Sequence of chain 1.B:
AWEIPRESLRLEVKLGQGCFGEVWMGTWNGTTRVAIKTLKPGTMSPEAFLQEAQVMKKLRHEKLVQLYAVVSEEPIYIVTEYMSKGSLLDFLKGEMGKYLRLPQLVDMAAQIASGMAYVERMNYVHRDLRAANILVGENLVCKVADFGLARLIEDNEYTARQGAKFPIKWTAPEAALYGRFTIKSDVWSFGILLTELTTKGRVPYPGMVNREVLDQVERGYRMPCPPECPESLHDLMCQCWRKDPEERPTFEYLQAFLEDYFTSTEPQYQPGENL

Binding-site contacts:
Ligand atom CB contacts residue LEU100 of chain 1.B at 3.5 Å (hydrophobic).
Ligand atom O contacts residue GLY29 of chain 1.B at 3.3 Å (h-bond).
Ligand atom O2 contacts residue GLY97 of chain 1.B at 3.4 Å.
Ligand atom CD2 contacts residue THR49 of chain 1.B at 3.7 Å.
Ligand atom O contacts residue GLY32 of chain 1.B at 3.3 Å (h-bond).
Ligand atom OXT contacts residue LEU100 of chain 1.B at 3.5 Å.
Ligand atom C contacts residue LEU100 of chain 1.B at 3.7 Å (hydrophobic).
Ligand atom CB contacts residue ASN144 of chain 1.B at 3.5 Å.
Ligand atom C contacts residue GLY29 of chain 1.B at 3.6 Å.
Ligand atom CZ contacts residue ALA161 of chain 1.B at 3.6 Å (hydrophobic).
Ligand atom CD2 contacts residue GLU33 of chain 1.B at 3.6 Å.
Ligand atom CE1 contacts residue ILE164 of chain 1.B at 3.6 Å (hydrophobic).
Ligand atom O contacts residue ALA143 of chain 1.B at 3.5 Å.
Ligand atom O contacts residue GLY29 of chain 1.B at 3.2 Å.
Ligand atom CB contacts residue ALA143 of chain 1.B at 3.6 Å (hydrophobic).
Ligand atom O contacts residue GLY27 of chain 1.B at 3.0 Å.
Ligand atom F contacts residue LEU50 of chain 1.B at 3.2 Å.
Ligand atom C5 contacts residue ARG141 of chain 1.B at 3.6 Å.
Ligand atom CE2 contacts residue THR49 of chain 1.B at 3.4 Å.
Ligand atom CD1 contacts residue ASP157 of chain 1.B at 3.4 Å.
Ligand atom O7 contacts residue CYS30 of chain 1.B at 3.2 Å (h-bond).
Ligand atom O contacts residue ARG141 of chain 1.B at 2.9 Å (salt-bridge).
Ligand atom N1 contacts residue VAL34 of chain 1.B at 3.5 Å.
Ligand atom CD2 contacts residue SER98 of chain 1.B at 3.5 Å.
Ligand atom CE1 contacts residue ASP139 of chain 1.B at 3.6 Å.
Ligand atom CD1 contacts residue ALA143 of chain 1.B at 3.4 Å (hydrophobic).
Ligand atom CD1 contacts residue LYS48 of chain 1.B at 3.5 Å.
Ligand atom CE2 contacts residue VAL34 of chain 1.B at 3.7 Å (hydrophobic).
Ligand atom F contacts residue LEU160 of chain 1.B at 3.3 Å.
Ligand atom CZ contacts residue VAL34 of chain 1.B at 3.4 Å (hydrophobic).
Ligand atom CE1 contacts residue ASP157 of chain 1.B at 3.3 Å.
Ligand atom O1 contacts residue VAL34 of chain 1.B at 3.2 Å.
Ligand atom O1 contacts residue LEU146 of chain 1.B at 3.5 Å.
Ligand atom O contacts residue GLN28 of chain 1.B at 3.1 Å (h-bond).
Ligand atom CE2 contacts residue ASP139 of chain 1.B at 3.6 Å.
Ligand atom O2 contacts residue LEU26 of chain 1.B at 3.4 Å.
Ligand atom O contacts residue CYS30 of chain 1.B at 3.6 Å (h-bond).
Ligand atom CE1 contacts residue VAL34 of chain 1.B at 3.7 Å (hydrophobic).
Ligand atom O contacts residue PHE31 of chain 1.B at 3.6 Å (h-bond).
Ligand atom CD2 contacts residue ASP101 of chain 1.B at 3.6 Å.

The protein below binds the small molecule below.
Small molecule (SMILES): O=C1/C=C/C(=O)N[C@@H](CC2CCCCC2)C(=O)N[C@@H](Cc2ccc(F)cc2)C(=O)N[C@@H](Cc2ccc([N+](=O)O)cc2)C(=O)NCCC[C@@H](C(=O)O)N1